Sequence of chain 1.B:
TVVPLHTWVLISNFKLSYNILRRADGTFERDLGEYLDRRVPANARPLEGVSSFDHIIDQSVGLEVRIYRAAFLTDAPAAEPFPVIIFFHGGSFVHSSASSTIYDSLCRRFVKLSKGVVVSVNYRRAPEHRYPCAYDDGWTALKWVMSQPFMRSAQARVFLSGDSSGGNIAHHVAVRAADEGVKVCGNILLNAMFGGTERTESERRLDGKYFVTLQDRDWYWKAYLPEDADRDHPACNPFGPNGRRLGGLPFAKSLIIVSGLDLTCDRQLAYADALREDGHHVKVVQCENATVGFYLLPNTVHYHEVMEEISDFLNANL

Binding-site contacts:
Ligand atom C16 contacts residue ARG250 of chain 1.B at 3.5 Å.
Ligand atom C14 contacts residue ARG250 of chain 1.B at 4.1 Å.
Ligand atom O91 contacts residue GLY326 of chain 1.B at 2.9 Å (h-bond).
Ligand atom O92 contacts residue ILE23 of chain 1.B at 3.8 Å.
Ligand atom O31 contacts residue GLY121 of chain 1.B at 4.1 Å.
Ligand atom C17 contacts residue ARG250 of chain 1.B at 3.8 Å.
Ligand atom C7 contacts residue GLY121 of chain 1.B at 4.0 Å.
Ligand atom C3 contacts residue TYR133 of chain 1.B at 3.4 Å (hydrophobic).
Ligand atom C17 contacts residue ASP249 of chain 1.B at 3.8 Å.
Ligand atom C2 contacts residue PHE26 of chain 1.B at 3.8 Å (hydrophobic).
Ligand atom C18 contacts residue SER197 of chain 1.B at 4.0 Å.
Ligand atom C17 contacts residue TYR30 of chain 1.B at 3.9 Å (hydrophobic).
Ligand atom O31 contacts residue ILE132 of chain 1.B at 3.5 Å.
Ligand atom C7 contacts residue SER197 of chain 1.B at 3.2 Å.
Ligand atom O72 contacts residue SER122 of chain 1.B at 3.1 Å (h-bond).
Ligand atom C13 contacts residue ARG250 of chain 1.B at 4.1 Å.
Ligand atom C18 contacts residue TYR328 of chain 1.B at 3.5 Å (hydrophobic).
Ligand atom C1 contacts residue PHE26 of chain 1.B at 3.4 Å (hydrophobic).
Ligand atom C12 contacts residue PHE244 of chain 1.B at 3.8 Å (hydrophobic).
Ligand atom O91 contacts residue VAL325 of chain 1.B at 3.5 Å.
Ligand atom O31 contacts residue TYR133 of chain 1.B at 2.7 Å (h-bond).
Ligand atom O91 contacts residue ILE23 of chain 1.B at 4.0 Å.
Ligand atom C3 contacts residue ILE132 of chain 1.B at 3.8 Å (hydrophobic).
Ligand atom O71 contacts residue GLY121 of chain 1.B at 2.9 Å (h-bond).
Ligand atom O72 contacts residue SER197 of chain 1.B at 2.8 Å (h-bond).
Ligand atom C14 contacts residue VAL245 of chain 1.B at 3.8 Å (hydrophobic).
Ligand atom C18 contacts residue TYR133 of chain 1.B at 3.3 Å (hydrophobic).
Ligand atom C17 contacts residue ARG34 of chain 1.B at 3.7 Å.
Ligand atom C2 contacts residue ILE132 of chain 1.B at 3.8 Å (hydrophobic).
Ligand atom C17 contacts residue TYR253 of chain 1.B at 3.5 Å (hydrophobic).
Ligand atom C19 contacts residue GLY326 of chain 1.B at 4.1 Å.
Ligand atom O71 contacts residue SER122 of chain 1.B at 2.9 Å (h-bond).
Ligand atom O71 contacts residue SER197 of chain 1.B at 3.0 Å (h-bond).
Ligand atom C15 contacts residue SER122 of chain 1.B at 3.6 Å.
Ligand atom C7 contacts residue SER122 of chain 1.B at 3.2 Å.
Ligand atom C15 contacts residue ARG250 of chain 1.B at 3.6 Å.
Ligand atom C4 contacts residue TYR133 of chain 1.B at 4.0 Å (hydrophobic).
Ligand atom C18 contacts residue ASP196 of chain 1.B at 3.3 Å.
Ligand atom C11 contacts residue ILE23 of chain 1.B at 3.7 Å (hydrophobic).
Ligand atom O72 contacts residue ARG250 of chain 1.B at 3.7 Å.

The protein below binds the small molecule below.
Small molecule (SMILES): C=C1C[C@]23C[C@H]1CC[C@H]2[C@@]12CC[C@H](O)[C@@](C)(C(=O)O1)[C@H]2[C@@H]3C(=O)O